Sequence of chain 1.A:
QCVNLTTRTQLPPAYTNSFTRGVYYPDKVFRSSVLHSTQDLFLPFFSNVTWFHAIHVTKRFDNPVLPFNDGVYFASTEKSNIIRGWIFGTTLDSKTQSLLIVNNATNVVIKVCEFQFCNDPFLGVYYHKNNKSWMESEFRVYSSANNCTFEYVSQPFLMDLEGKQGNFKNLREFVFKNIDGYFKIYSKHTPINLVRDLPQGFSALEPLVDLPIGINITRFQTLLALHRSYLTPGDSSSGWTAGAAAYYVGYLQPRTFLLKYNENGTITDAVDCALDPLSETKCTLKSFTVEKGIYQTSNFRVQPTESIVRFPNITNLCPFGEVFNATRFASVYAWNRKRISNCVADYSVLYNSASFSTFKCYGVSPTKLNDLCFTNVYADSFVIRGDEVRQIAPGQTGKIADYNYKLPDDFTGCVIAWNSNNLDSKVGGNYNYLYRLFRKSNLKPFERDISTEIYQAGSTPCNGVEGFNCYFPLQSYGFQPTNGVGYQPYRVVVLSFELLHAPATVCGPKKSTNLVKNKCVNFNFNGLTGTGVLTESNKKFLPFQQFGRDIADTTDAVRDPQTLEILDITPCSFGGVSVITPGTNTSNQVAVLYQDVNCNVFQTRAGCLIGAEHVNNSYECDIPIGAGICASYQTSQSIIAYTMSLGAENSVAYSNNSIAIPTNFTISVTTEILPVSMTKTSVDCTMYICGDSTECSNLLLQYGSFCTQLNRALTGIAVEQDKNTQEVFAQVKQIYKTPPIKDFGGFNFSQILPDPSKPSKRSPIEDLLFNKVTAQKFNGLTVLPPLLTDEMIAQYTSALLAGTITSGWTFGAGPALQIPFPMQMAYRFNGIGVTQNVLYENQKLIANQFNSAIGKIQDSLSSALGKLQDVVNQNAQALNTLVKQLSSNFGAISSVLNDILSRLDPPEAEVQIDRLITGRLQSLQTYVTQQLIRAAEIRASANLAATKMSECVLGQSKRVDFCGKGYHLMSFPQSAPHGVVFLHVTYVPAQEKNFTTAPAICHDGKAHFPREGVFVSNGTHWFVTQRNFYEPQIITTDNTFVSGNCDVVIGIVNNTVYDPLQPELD

The protein below binds the small molecule below.
Small molecule (SMILES): CC(=O)N[C@@H]1[C@@H](O)[C@H](O)[C@@H](CO)O[C@H]1O

Binding-site contacts:
Ligand atom C1 contacts residue ASN603 of chain 1.A at 1.4 Å.
Ligand atom C4 contacts residue ASN603 of chain 1.A at 4.3 Å.
Ligand atom C2 contacts residue ASN603 of chain 1.A at 2.5 Å.
Ligand atom C7 contacts residue ASN603 of chain 1.A at 3.8 Å.
Ligand atom C3 contacts residue ASN603 of chain 1.A at 3.8 Å.
Ligand atom C5 contacts residue ASN603 of chain 1.A at 3.7 Å.
Ligand atom N2 contacts residue ASN603 of chain 1.A at 2.9 Å (h-bond).
Ligand atom O7 contacts residue THR602 of chain 1.A at 4.5 Å.
Ligand atom O7 contacts residue ASN603 of chain 1.A at 4.3 Å.
Ligand atom O5 contacts residue ASN603 of chain 1.A at 2.5 Å (h-bond).